The small molecule below binds the protein below.
Small molecule (SMILES): CC(=O)N[C@H]1[C@H](O[C@H]2[C@H](O)[C@@H](NC(C)=O)CO[C@@H]2CO)O[C@H](CO)[C@@H](O[C@@H]2O[C@H](CO[C@H]3O[C@H](CO)[C@@H](O)[C@H](O)[C@@H]3O)[C@@H](O)[C@H](O)[C@@H]2O)[C@@H]1O

Binding-site contacts:
Ligand atom N2 contacts residue PHE486 of chain 1.B at 4.2 Å.
Ligand atom N2 contacts residue ASN143 of chain 1.B at 2.9 Å (h-bond).
Ligand atom C3 contacts residue PHE486 of chain 1.B at 3.9 Å (hydrophobic).
Ligand atom O3 contacts residue PHE486 of chain 1.B at 3.5 Å (h-bond).
Ligand atom C2 contacts residue ASN143 of chain 1.B at 2.4 Å.
Ligand atom O6 contacts residue TYR218 of chain 1.B at 3.9 Å.
Ligand atom C7 contacts residue ASN143 of chain 1.B at 3.3 Å.
Ligand atom C3 contacts residue ASN143 of chain 1.B at 3.8 Å.
Ligand atom C4 contacts residue ASN143 of chain 1.B at 4.2 Å.
Ligand atom C8 contacts residue ASN143 of chain 1.B at 4.5 Å.
Ligand atom C1 contacts residue ASN143 of chain 1.B at 1.4 Å.
Ligand atom O7 contacts residue TRP141 of chain 1.B at 3.4 Å.
Ligand atom C5 contacts residue ASN143 of chain 1.B at 3.6 Å.
Ligand atom O3 contacts residue GLU487 of chain 1.B at 4.3 Å.
Ligand atom C5 contacts residue PHE486 of chain 1.B at 4.5 Å (hydrophobic).
Ligand atom O4 contacts residue PHE486 of chain 1.B at 3.5 Å.
Ligand atom C8 contacts residue TRP141 of chain 1.B at 3.8 Å (hydrophobic).
Ligand atom O7 contacts residue ASN143 of chain 1.B at 3.3 Å (h-bond).
Ligand atom C8 contacts residue PRO485 of chain 1.B at 4.1 Å (hydrophobic).
Ligand atom N2 contacts residue PRO485 of chain 1.B at 4.5 Å.
Ligand atom C7 contacts residue TRP141 of chain 1.B at 4.0 Å (hydrophobic).
Ligand atom O5 contacts residue TYR218 of chain 1.B at 4.4 Å.
Ligand atom C5 contacts residue TYR218 of chain 1.B at 3.9 Å (hydrophobic).
Ligand atom C8 contacts residue PRO482 of chain 1.B at 3.5 Å (hydrophobic).
Ligand atom O3 contacts residue PRO203 of chain 1.B at 4.2 Å.
Ligand atom C7 contacts residue TYR218 of chain 1.B at 4.1 Å (hydrophobic).
Ligand atom C6 contacts residue TYR218 of chain 1.B at 3.9 Å (hydrophobic).
Ligand atom N2 contacts residue ILE220 of chain 1.B at 4.5 Å.
Ligand atom C7 contacts residue ILE220 of chain 1.B at 4.5 Å (hydrophobic).
Ligand atom N2 contacts residue LYS198 of chain 1.B at 3.8 Å.
Ligand atom C4 contacts residue PHE486 of chain 1.B at 4.2 Å (hydrophobic).
Ligand atom O5 contacts residue ASN143 of chain 1.B at 2.3 Å (h-bond).
Ligand atom C8 contacts residue LYS198 of chain 1.B at 4.0 Å.
Ligand atom C8 contacts residue ASN200 of chain 1.B at 3.6 Å.
Ligand atom C8 contacts residue ILE220 of chain 1.B at 4.0 Å (hydrophobic).
Ligand atom O6 contacts residue GLU487 of chain 1.B at 3.7 Å.
Ligand atom C8 contacts residue TYR218 of chain 1.B at 3.0 Å (hydrophobic).
Ligand atom C7 contacts residue LYS198 of chain 1.B at 4.4 Å.
Ligand atom C2 contacts residue PHE486 of chain 1.B at 4.4 Å (hydrophobic).

Sequence of chain 1.B:
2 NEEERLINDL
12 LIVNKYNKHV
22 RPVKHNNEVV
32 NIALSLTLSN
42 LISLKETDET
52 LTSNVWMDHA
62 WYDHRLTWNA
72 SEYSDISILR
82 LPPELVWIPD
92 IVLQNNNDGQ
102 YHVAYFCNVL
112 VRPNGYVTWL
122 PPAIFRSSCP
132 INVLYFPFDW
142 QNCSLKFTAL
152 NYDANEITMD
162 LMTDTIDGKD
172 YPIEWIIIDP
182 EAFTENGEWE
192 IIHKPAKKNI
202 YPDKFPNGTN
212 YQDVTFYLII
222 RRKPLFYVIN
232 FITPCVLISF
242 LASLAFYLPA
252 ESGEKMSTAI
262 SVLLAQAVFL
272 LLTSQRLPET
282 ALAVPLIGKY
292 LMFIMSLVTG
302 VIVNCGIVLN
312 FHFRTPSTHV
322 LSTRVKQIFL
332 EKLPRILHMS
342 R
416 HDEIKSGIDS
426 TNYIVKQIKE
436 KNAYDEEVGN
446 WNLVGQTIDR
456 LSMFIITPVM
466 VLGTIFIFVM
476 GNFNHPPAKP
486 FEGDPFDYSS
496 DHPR